Sequence of chain 1.C:
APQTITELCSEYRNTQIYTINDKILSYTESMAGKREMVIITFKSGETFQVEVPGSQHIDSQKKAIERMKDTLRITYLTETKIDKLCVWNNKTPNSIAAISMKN

Binding-site contacts:
Ligand atom O6 contacts residue GLN56 of chain 1.C at 4.3 Å.
Ligand atom O3 contacts residue LYS91 of chain 1.C at 3.0 Å.
Ligand atom C6 contacts residue GLN56 of chain 1.C at 4.1 Å.
Ligand atom C7 contacts residue TRP88 of chain 1.C at 4.0 Å (hydrophobic).
Ligand atom O1 contacts residue TRP88 of chain 1.C at 3.5 Å (h-bond).
Ligand atom O3 contacts residue ASN90 of chain 1.C at 2.8 Å (h-bond).
Ligand atom O7 contacts residue TYR12 of chain 1.C at 3.5 Å.
Ligand atom O8 contacts residue TRP88 of chain 1.C at 3.5 Å.
Ligand atom O4 contacts residue GLU51 of chain 1.C at 2.9 Å (salt-bridge).
Ligand atom C6 contacts residue TRP88 of chain 1.C at 3.7 Å (hydrophobic).
Ligand atom C5 contacts residue GLN56 of chain 1.C at 4.2 Å.
Ligand atom C2 contacts residue ASN90 of chain 1.C at 4.1 Å.
Ligand atom O8 contacts residue ALA32 of chain 1.D at 3.8 Å.
Ligand atom O3 contacts residue GLU51 of chain 1.C at 4.2 Å.
Ligand atom C5 contacts residue TRP88 of chain 1.C at 3.8 Å (hydrophobic).
Ligand atom C3 contacts residue ASN90 of chain 1.C at 3.9 Å.
Ligand atom O2 contacts residue ASN90 of chain 1.C at 2.9 Å (h-bond).
Ligand atom O8 contacts residue TYR12 of chain 1.C at 3.9 Å.
Ligand atom C3 contacts residue LYS91 of chain 1.C at 4.1 Å.
Ligand atom C6 contacts residue HIS57 of chain 1.C at 3.4 Å.
Ligand atom O4 contacts residue LYS91 of chain 1.C at 3.6 Å.
Ligand atom C6 contacts residue GLN61 of chain 1.C at 3.8 Å.
Ligand atom O3 contacts residue TRP88 of chain 1.C at 3.8 Å.
Ligand atom C4 contacts residue TRP88 of chain 1.C at 3.8 Å (hydrophobic).
Ligand atom O6 contacts residue TRP88 of chain 1.C at 3.7 Å.
Ligand atom N1 contacts residue TYR12 of chain 1.C at 3.8 Å.
Ligand atom O5 contacts residue GLN56 of chain 1.C at 3.3 Å.
Ligand atom O8 contacts residue GLN61 of chain 1.C at 3.5 Å (h-bond).
Ligand atom C1 contacts residue GLN56 of chain 1.C at 4.1 Å.
Ligand atom C9 contacts residue TYR12 of chain 1.C at 4.2 Å (hydrophobic).
Ligand atom O4 contacts residue GLN56 of chain 1.C at 3.6 Å.
Ligand atom C8 contacts residue TRP88 of chain 1.C at 3.7 Å (hydrophobic).
Ligand atom C2 contacts residue LYS91 of chain 1.C at 4.4 Å.
Ligand atom O6 contacts residue HIS57 of chain 1.C at 3.7 Å.
Ligand atom O6 contacts residue GLN61 of chain 1.C at 2.8 Å (h-bond).
Ligand atom C3 contacts residue TRP88 of chain 1.C at 3.7 Å (hydrophobic).
Ligand atom C4 contacts residue GLU51 of chain 1.C at 3.5 Å.
Ligand atom N1 contacts residue GLY33 of chain 1.D at 3.6 Å.
Ligand atom O8 contacts residue GLY33 of chain 1.D at 2.9 Å (h-bond).
Ligand atom O7 contacts residue GLY33 of chain 1.D at 3.4 Å.

Sequence of chain 1.D:
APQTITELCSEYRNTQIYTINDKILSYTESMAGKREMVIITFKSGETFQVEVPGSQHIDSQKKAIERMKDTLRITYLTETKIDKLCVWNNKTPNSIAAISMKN

A protein and the small-molecule ligand that binds it are described below.
Small molecule (SMILES): O=[N+]([O-])c1cccc(O[C@H]2O[C@H](CO)[C@H](O)[C@H](O)[C@H]2O)c1